This protein binds this small molecule.
Small molecule (SMILES): CC(=O)N[C@@H]1[C@@H](O)[C@H](O)[C@@H](CO)O[C@H]1O

Sequence of chain 1.A:
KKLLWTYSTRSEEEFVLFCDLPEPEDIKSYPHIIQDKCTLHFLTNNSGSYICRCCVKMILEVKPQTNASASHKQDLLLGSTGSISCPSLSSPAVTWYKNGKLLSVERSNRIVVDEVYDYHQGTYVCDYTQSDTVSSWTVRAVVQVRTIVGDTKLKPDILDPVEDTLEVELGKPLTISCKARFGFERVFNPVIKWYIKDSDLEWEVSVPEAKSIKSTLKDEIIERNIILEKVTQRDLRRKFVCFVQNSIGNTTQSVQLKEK

Binding-site contacts:
Ligand atom O6 contacts residue LYS231 of chain 1.A at 4.4 Å.
Ligand atom C1 contacts residue ASN326 of chain 1.A at 1.4 Å.
Ligand atom N2 contacts residue ASN326 of chain 1.A at 3.5 Å (h-bond).
Ligand atom O6 contacts residue ASN326 of chain 1.A at 4.4 Å.
Ligand atom C4 contacts residue ASN326 of chain 1.A at 4.0 Å.
Ligand atom C5 contacts residue ASN326 of chain 1.A at 3.2 Å.
Ligand atom C2 contacts residue ASN326 of chain 1.A at 2.8 Å.
Ligand atom N2 contacts residue GLN321 of chain 1.A at 4.3 Å.
Ligand atom O7 contacts residue GLN321 of chain 1.A at 3.0 Å (h-bond).
Ligand atom C1 contacts residue PHE319 of chain 1.A at 4.4 Å (hydrophobic).
Ligand atom C7 contacts residue ASN326 of chain 1.A at 3.8 Å.
Ligand atom O5 contacts residue ASN326 of chain 1.A at 1.8 Å (h-bond).
Ligand atom C3 contacts residue ASN326 of chain 1.A at 3.9 Å.
Ligand atom C8 contacts residue GLN321 of chain 1.A at 3.8 Å.
Ligand atom C6 contacts residue ASN326 of chain 1.A at 4.3 Å.
Ligand atom C7 contacts residue GLN321 of chain 1.A at 3.5 Å.
Ligand atom C1 contacts residue GLN321 of chain 1.A at 4.2 Å.
Ligand atom O7 contacts residue ASN326 of chain 1.A at 3.5 Å (h-bond).